Binding-site contacts:
Ligand atom N contacts residue THR28 of chain 1.L at 2.8 Å (h-bond).
Ligand atom CE2 contacts residue GLN45 of chain 1.V at 3.9 Å.
Ligand atom N contacts residue ARG24 of chain 1.L at 4.0 Å.
Ligand atom N contacts residue GLY25 of chain 1.L at 2.7 Å (h-bond).
Ligand atom C contacts residue THR47 of chain 1.V at 3.4 Å.
Ligand atom OXT contacts residue HIS31 of chain 1.V at 3.9 Å.
Ligand atom CE2 contacts residue THR50 of chain 1.V at 3.9 Å.
Ligand atom CE2 contacts residue ALA44 of chain 1.V at 4.0 Å (hydrophobic).
Ligand atom O contacts residue SER51 of chain 1.L at 2.8 Å (h-bond).
Ligand atom N contacts residue THR23 of chain 1.L at 3.0 Å (h-bond).
Ligand atom O contacts residue GLY25 of chain 1.L at 3.1 Å (h-bond).
Ligand atom CD1 contacts residue SER51 of chain 1.L at 3.5 Å.
Ligand atom C contacts residue THR50 of chain 1.V at 3.9 Å.
Ligand atom CZ2 contacts residue ALA44 of chain 1.V at 3.9 Å (hydrophobic).
Ligand atom CZ2 contacts residue ILE53 of chain 1.V at 4.0 Å (hydrophobic).
Ligand atom CD1 contacts residue THR47 of chain 1.V at 3.7 Å.
Ligand atom CG contacts residue SER51 of chain 1.L at 3.8 Å.
Ligand atom CA contacts residue SER51 of chain 1.L at 3.9 Å.
Ligand atom O contacts residue ARG24 of chain 1.L at 3.6 Å.
Ligand atom NE1 contacts residue ALA44 of chain 1.V at 3.9 Å.
Ligand atom CD2 contacts residue THR50 of chain 1.V at 4.0 Å.
Ligand atom CE3 contacts residue HIS32 of chain 1.V at 4.0 Å.
Ligand atom C contacts residue SER51 of chain 1.L at 3.6 Å.
Ligand atom C contacts residue GLY25 of chain 1.L at 3.5 Å.
Ligand atom CZ3 contacts residue GLY21 of chain 1.V at 3.6 Å.
Ligand atom CH2 contacts residue GLY21 of chain 1.V at 3.5 Å.
Ligand atom OXT contacts residue HIS49 of chain 1.V at 3.9 Å.
Ligand atom CA contacts residue GLY25 of chain 1.L at 3.5 Å.
Ligand atom CB contacts residue SER51 of chain 1.L at 3.4 Å.
Ligand atom CD1 contacts residue GLN45 of chain 1.V at 3.6 Å.
Ligand atom OXT contacts residue THR47 of chain 1.V at 2.5 Å (h-bond).
Ligand atom CZ2 contacts residue THR50 of chain 1.V at 4.0 Å.
Ligand atom CB contacts residue THR28 of chain 1.L at 3.5 Å.
Ligand atom OXT contacts residue THR50 of chain 1.V at 2.8 Å (h-bond).
Ligand atom N contacts residue ASP27 of chain 1.L at 3.2 Å (salt-bridge).
Ligand atom O contacts residue THR47 of chain 1.V at 3.5 Å.
Ligand atom CA contacts residue THR23 of chain 1.L at 3.9 Å.
Ligand atom NE1 contacts residue GLN45 of chain 1.V at 2.8 Å (h-bond).
Ligand atom CA contacts residue THR28 of chain 1.L at 3.3 Å.
Ligand atom CB contacts residue THR23 of chain 1.L at 3.7 Å.

The protein below binds the small molecule below.
Small molecule (SMILES): N[C@@H](Cc1c[nH]c2ccccc12)C(=O)O

Sequence of chain 1.L:
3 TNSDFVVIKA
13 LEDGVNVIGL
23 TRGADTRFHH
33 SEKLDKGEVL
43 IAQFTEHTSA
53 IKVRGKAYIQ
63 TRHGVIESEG

Sequence of chain 1.V:
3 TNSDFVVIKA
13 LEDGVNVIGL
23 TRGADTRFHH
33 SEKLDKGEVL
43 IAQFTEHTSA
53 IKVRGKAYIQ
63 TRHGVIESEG